Binding-site contacts:
Ligand atom O6 contacts residue LYS157 of chain 40.C at 3.2 Å (salt-bridge).
Ligand atom O4 contacts residue LYS157 of chain 40.C at 4.5 Å.
Ligand atom C3 contacts residue HIS149 of chain 40.C at 4.3 Å.
Ligand atom O5 contacts residue ASN153 of chain 40.C at 2.4 Å (h-bond).
Ligand atom O5 contacts residue THR155 of chain 40.C at 4.5 Å.
Ligand atom C7 contacts residue GLY102 of chain 40.A at 4.1 Å.
Ligand atom C1 contacts residue HIS149 of chain 40.C at 3.4 Å.
Ligand atom C6 contacts residue HIS158 of chain 40.C at 3.7 Å.
Ligand atom O7 contacts residue GLY102 of chain 40.A at 3.0 Å (h-bond).
Ligand atom N2 contacts residue ASN153 of chain 40.C at 2.9 Å (h-bond).
Ligand atom C6 contacts residue LYS157 of chain 40.C at 3.6 Å.
Ligand atom O5 contacts residue HIS149 of chain 40.C at 3.5 Å.
Ligand atom C5 contacts residue LYS157 of chain 40.C at 3.9 Å.
Ligand atom C5 contacts residue HIS149 of chain 40.C at 4.2 Å.
Ligand atom C5 contacts residue ASN153 of chain 40.C at 3.7 Å.
Ligand atom O7 contacts residue TRP101 of chain 40.A at 3.8 Å.
Ligand atom C7 contacts residue ASN153 of chain 40.C at 3.6 Å.
Ligand atom C8 contacts residue TRP101 of chain 40.A at 4.4 Å (hydrophobic).
Ligand atom C7 contacts residue HIS149 of chain 40.C at 4.3 Å.
Ligand atom C8 contacts residue HIS149 of chain 40.C at 3.7 Å.
Ligand atom C2 contacts residue ASN153 of chain 40.C at 2.5 Å.
Ligand atom C1 contacts residue THR155 of chain 40.C at 3.8 Å.
Ligand atom C5 contacts residue HIS158 of chain 40.C at 4.0 Å.
Ligand atom C1 contacts residue ASN153 of chain 40.C at 1.4 Å.
Ligand atom C4 contacts residue HIS149 of chain 40.C at 4.0 Å.
Ligand atom N2 contacts residue HIS149 of chain 40.C at 4.2 Å.
Ligand atom O3 contacts residue HIS149 of chain 40.C at 4.0 Å.
Ligand atom C4 contacts residue ASN153 of chain 40.C at 4.2 Å.
Ligand atom O5 contacts residue HIS158 of chain 40.C at 3.1 Å.
Ligand atom C1 contacts residue HIS158 of chain 40.C at 4.1 Å.
Ligand atom O7 contacts residue ASN153 of chain 40.C at 4.5 Å.
Ligand atom C8 contacts residue ASN153 of chain 40.C at 4.0 Å.
Ligand atom C2 contacts residue HIS149 of chain 40.C at 3.6 Å.
Ligand atom C3 contacts residue ASN153 of chain 40.C at 3.8 Å.

Sequence of chain 40.C:
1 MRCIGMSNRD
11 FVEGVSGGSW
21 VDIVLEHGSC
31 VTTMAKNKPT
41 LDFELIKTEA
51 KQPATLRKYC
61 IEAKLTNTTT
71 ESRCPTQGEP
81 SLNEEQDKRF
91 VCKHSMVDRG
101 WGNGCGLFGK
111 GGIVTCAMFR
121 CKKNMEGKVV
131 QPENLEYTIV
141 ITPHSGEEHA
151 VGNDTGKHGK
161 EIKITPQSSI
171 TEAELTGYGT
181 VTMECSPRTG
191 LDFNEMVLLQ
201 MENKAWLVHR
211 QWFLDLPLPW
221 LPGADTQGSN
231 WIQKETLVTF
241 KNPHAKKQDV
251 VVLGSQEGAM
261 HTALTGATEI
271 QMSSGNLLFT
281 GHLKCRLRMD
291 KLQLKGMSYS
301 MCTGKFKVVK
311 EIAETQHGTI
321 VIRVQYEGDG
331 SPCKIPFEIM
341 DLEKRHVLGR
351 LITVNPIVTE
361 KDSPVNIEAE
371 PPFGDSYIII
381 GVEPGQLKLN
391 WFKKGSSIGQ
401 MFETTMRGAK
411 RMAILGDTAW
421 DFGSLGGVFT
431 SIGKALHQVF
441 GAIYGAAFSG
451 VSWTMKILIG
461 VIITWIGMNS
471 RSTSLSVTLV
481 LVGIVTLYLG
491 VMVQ

This protein binds this small molecule.
Small molecule (SMILES): CC(=O)N[C@@H]1[C@@H](O)[C@H](O)[C@@H](CO)O[C@H]1O

Sequence of chain 40.A:
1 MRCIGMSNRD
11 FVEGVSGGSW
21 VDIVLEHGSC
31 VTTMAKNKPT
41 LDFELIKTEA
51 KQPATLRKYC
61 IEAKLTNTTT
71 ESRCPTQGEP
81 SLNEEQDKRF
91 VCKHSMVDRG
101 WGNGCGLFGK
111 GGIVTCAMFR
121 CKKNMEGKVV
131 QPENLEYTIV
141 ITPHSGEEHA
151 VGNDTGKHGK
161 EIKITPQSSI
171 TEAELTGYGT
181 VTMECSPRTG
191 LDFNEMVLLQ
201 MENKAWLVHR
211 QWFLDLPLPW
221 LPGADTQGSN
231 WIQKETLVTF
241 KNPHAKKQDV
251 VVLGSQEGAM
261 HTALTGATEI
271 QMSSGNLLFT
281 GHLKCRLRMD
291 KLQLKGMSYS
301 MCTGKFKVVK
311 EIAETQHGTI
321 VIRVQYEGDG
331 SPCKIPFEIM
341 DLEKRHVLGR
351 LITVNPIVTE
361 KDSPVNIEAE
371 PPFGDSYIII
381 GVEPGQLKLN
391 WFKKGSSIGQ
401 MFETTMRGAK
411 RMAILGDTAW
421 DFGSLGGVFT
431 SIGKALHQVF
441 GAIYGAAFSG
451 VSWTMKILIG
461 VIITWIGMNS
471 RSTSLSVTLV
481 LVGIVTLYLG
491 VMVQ